Sequence of chain 1.A:
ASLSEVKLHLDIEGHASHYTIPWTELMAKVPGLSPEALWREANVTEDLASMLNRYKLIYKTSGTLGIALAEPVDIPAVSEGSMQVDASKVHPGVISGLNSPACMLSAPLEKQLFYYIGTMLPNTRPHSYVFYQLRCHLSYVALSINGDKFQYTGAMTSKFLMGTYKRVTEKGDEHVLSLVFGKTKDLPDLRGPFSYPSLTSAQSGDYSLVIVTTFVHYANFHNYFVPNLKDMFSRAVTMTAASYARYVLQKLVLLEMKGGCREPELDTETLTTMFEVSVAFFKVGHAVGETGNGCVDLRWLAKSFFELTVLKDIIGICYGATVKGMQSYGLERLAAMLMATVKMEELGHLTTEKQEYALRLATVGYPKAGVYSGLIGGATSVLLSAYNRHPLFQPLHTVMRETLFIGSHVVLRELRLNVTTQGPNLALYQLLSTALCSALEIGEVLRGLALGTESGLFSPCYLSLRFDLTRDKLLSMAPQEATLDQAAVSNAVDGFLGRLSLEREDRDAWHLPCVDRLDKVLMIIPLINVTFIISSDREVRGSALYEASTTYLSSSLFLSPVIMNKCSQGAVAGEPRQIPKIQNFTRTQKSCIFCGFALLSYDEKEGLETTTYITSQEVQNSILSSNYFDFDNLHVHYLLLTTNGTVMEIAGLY

The protein below binds the small molecule below.
Small molecule (SMILES): CC(=O)N[C@@H]1[C@@H](O)[C@H](O)[C@@H](CO)O[C@H]1O

Binding-site contacts:
Ligand atom C7 contacts residue ARG191 of chain 1.A at 3.8 Å.
Ligand atom C5 contacts residue ASN43 of chain 1.A at 3.8 Å.
Ligand atom N2 contacts residue ARG191 of chain 1.A at 4.1 Å.
Ligand atom O5 contacts residue ASN43 of chain 1.A at 2.5 Å (h-bond).
Ligand atom C7 contacts residue ASN43 of chain 1.A at 3.9 Å.
Ligand atom C8 contacts residue ARG191 of chain 1.A at 3.0 Å.
Ligand atom O7 contacts residue ARG54 of chain 1.A at 4.0 Å.
Ligand atom O7 contacts residue TYR129 of chain 1.A at 4.2 Å.
Ligand atom C2 contacts residue GLU46 of chain 1.A at 4.5 Å.
Ligand atom C8 contacts residue TYR129 of chain 1.A at 4.0 Å (hydrophobic).
Ligand atom C8 contacts residue SER128 of chain 1.A at 4.5 Å.
Ligand atom C7 contacts residue ARG54 of chain 1.A at 4.2 Å.
Ligand atom C1 contacts residue ASN43 of chain 1.A at 1.4 Å.
Ligand atom C8 contacts residue ARG54 of chain 1.A at 4.3 Å.
Ligand atom C4 contacts residue ASN43 of chain 1.A at 4.2 Å.
Ligand atom O7 contacts residue GLU46 of chain 1.A at 4.2 Å.
Ligand atom C3 contacts residue ASN43 of chain 1.A at 3.7 Å.
Ligand atom C7 contacts residue TYR129 of chain 1.A at 4.5 Å (hydrophobic).
Ligand atom N2 contacts residue ASN43 of chain 1.A at 2.8 Å (h-bond).
Ligand atom C2 contacts residue ASN43 of chain 1.A at 2.4 Å.
Ligand atom O7 contacts residue ASN43 of chain 1.A at 4.5 Å.